This small molecule binds to this protein.
Small molecule (SMILES): C[C@H](O)CCO

Binding-site contacts:
Ligand atom O3 contacts residue ARG31 of chain 1.B at 4.0 Å.
Ligand atom O1 contacts residue ARG28 of chain 1.B at 3.7 Å.
Ligand atom C1 contacts residue LYS60 of chain 1.B at 3.1 Å.
Ligand atom C4 contacts residue ARG31 of chain 1.B at 2.9 Å.
Ligand atom C3 contacts residue LYS60 of chain 1.B at 3.7 Å.
Ligand atom C4 contacts residue LYS60 of chain 1.B at 3.1 Å.
Ligand atom C2 contacts residue ARG31 of chain 1.B at 3.0 Å.
Ligand atom C2 contacts residue ARG28 of chain 1.B at 3.8 Å.
Ligand atom C1 contacts residue ARG31 of chain 1.B at 3.3 Å.
Ligand atom C1 contacts residue TYR30 of chain 1.B at 3.8 Å (hydrophobic).
Ligand atom O1 contacts residue ARG31 of chain 1.B at 3.7 Å.
Ligand atom C1 contacts residue ARG28 of chain 1.B at 3.5 Å.
Ligand atom C3 contacts residue ASN29 of chain 1.B at 4.3 Å.
Ligand atom O1 contacts residue ASN29 of chain 1.B at 3.7 Å.
Ligand atom O1 contacts residue PRO38 of chain 1.B at 3.7 Å.
Ligand atom C2 contacts residue TYR30 of chain 1.B at 3.9 Å (hydrophobic).
Ligand atom O1 contacts residue LYS60 of chain 1.B at 4.2 Å.
Ligand atom C3 contacts residue ARG31 of chain 1.B at 3.7 Å.
Ligand atom O1 contacts residue LEU27 of chain 1.B at 3.9 Å.
Ligand atom C2 contacts residue LYS60 of chain 1.B at 4.0 Å.
Ligand atom O1 contacts residue THR37 of chain 1.B at 3.7 Å.
Ligand atom C3 contacts residue ARG28 of chain 1.B at 4.2 Å.
Ligand atom C2 contacts residue ASN29 of chain 1.B at 3.5 Å.
Ligand atom C1 contacts residue THR37 of chain 1.B at 3.9 Å.
Ligand atom C1 contacts residue ASN29 of chain 1.B at 4.1 Å.
Ligand atom O1 contacts residue TYR30 of chain 1.B at 2.6 Å (h-bond).
Ligand atom O3 contacts residue ASN29 of chain 1.B at 4.3 Å.
Ligand atom C4 contacts residue ASP63 of chain 1.B at 4.2 Å.

Sequence of chain 1.B:
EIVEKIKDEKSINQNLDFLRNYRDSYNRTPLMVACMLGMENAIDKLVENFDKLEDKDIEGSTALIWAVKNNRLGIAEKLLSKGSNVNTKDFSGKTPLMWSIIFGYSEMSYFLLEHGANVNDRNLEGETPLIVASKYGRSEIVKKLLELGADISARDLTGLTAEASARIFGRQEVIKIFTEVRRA